Sequence of chain 1.C:
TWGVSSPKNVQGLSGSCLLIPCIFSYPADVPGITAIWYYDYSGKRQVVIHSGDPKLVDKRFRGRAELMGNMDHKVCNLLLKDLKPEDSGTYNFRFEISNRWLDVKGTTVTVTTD

Binding-site contacts:
Ligand atom O9 contacts residue VAL109 of chain 1.C at 3.6 Å.
Ligand atom C5 contacts residue ARG105 of chain 1.C at 3.5 Å.
Ligand atom C11 contacts residue ARG105 of chain 1.C at 4.1 Å.
Ligand atom C9 contacts residue TRP106 of chain 1.C at 3.7 Å (hydrophobic).
Ligand atom C10 contacts residue ARG105 of chain 1.C at 3.9 Å.
Ligand atom C4 contacts residue SER103 of chain 1.C at 3.8 Å.
Ligand atom O1B contacts residue LEU107 of chain 1.C at 4.0 Å.
Ligand atom O4 contacts residue ARG105 of chain 1.C at 4.2 Å.
Ligand atom O9 contacts residue LEU107 of chain 1.C at 2.6 Å (h-bond).
Ligand atom C8 contacts residue TRP106 of chain 1.C at 4.1 Å (hydrophobic).
Ligand atom O8 contacts residue ARG105 of chain 1.C at 4.5 Å.
Ligand atom C10 contacts residue TRP106 of chain 1.C at 3.8 Å (hydrophobic).
Ligand atom O8 contacts residue LEU107 of chain 1.C at 2.8 Å (h-bond).
Ligand atom O9 contacts residue TRP106 of chain 1.C at 4.3 Å.
Ligand atom C9 contacts residue LEU107 of chain 1.C at 3.6 Å (hydrophobic).
Ligand atom C11 contacts residue TRP2 of chain 1.C at 3.5 Å (hydrophobic).
Ligand atom C8 contacts residue LEU107 of chain 1.C at 4.1 Å (hydrophobic).
Ligand atom O4 contacts residue SER103 of chain 1.C at 3.0 Å (h-bond).
Ligand atom O1B contacts residue TRP106 of chain 1.C at 4.2 Å.
Ligand atom C6 contacts residue ARG105 of chain 1.C at 3.6 Å.
Ligand atom C7 contacts residue TRP106 of chain 1.C at 3.7 Å (hydrophobic).
Ligand atom C1 contacts residue ARG97 of chain 1.C at 3.6 Å.
Ligand atom C4 contacts residue ARG105 of chain 1.C at 3.5 Å.
Ligand atom C1 contacts residue ARG105 of chain 1.C at 4.1 Å.
Ligand atom O7 contacts residue TRP106 of chain 1.C at 4.2 Å.
Ligand atom O8 contacts residue TRP106 of chain 1.C at 3.6 Å.
Ligand atom O10 contacts residue TRP106 of chain 1.C at 4.2 Å.
Ligand atom O1B contacts residue ARG105 of chain 1.C at 4.1 Å.
Ligand atom O1B contacts residue ARG97 of chain 1.C at 2.9 Å (salt-bridge).
Ligand atom N5 contacts residue TRP106 of chain 1.C at 3.8 Å.
Ligand atom O1A contacts residue ARG97 of chain 1.C at 3.1 Å (salt-bridge).
Ligand atom C7 contacts residue ARG105 of chain 1.C at 4.4 Å.
Ligand atom N5 contacts residue ARG105 of chain 1.C at 2.8 Å (salt-bridge).
Ligand atom C6 contacts residue TRP106 of chain 1.C at 4.5 Å (hydrophobic).
Ligand atom O1A contacts residue ARG105 of chain 1.C at 3.3 Å.
Ligand atom C11 contacts residue TRP106 of chain 1.C at 3.4 Å (hydrophobic).

The small molecule below binds the protein below.
Small molecule (SMILES): CC(=O)N[C@H]1[C@H]([C@H](O)[C@H](O)CO)O[C@@](O)(C(=O)O)C[C@@H]1O